Sequence of chain 1.A:
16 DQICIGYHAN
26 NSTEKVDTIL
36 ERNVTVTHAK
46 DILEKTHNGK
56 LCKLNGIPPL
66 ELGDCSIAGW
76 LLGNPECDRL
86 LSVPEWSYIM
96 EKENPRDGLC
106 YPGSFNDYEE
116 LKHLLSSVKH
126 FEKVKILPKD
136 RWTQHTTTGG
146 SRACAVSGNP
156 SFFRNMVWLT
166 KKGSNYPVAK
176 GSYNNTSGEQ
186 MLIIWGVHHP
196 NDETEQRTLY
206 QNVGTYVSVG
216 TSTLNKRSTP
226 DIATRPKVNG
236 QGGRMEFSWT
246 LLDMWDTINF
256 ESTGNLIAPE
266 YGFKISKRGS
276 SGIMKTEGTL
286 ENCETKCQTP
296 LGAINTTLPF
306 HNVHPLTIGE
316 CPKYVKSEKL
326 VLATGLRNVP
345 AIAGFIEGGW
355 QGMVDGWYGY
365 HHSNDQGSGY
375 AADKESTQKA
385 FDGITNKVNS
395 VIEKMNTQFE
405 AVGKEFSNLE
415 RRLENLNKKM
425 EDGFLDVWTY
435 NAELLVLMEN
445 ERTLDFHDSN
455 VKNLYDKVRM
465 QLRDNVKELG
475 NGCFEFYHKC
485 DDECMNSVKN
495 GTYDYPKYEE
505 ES

A protein and the small-molecule ligand that binds it are described below.
Small molecule (SMILES): CC(=O)N[C@@H]1[C@@H](O)[C@H](O)[C@@H](CO)O[C@H]1O

Binding-site contacts:
Ligand atom C4 contacts residue ASN26 of chain 1.A at 4.2 Å.
Ligand atom O5 contacts residue ASN26 of chain 1.A at 2.4 Å (h-bond).
Ligand atom O7 contacts residue ASN26 of chain 1.A at 3.0 Å (h-bond).
Ligand atom C5 contacts residue ASN26 of chain 1.A at 3.6 Å.
Ligand atom C8 contacts residue ASN26 of chain 1.A at 4.0 Å.
Ligand atom N2 contacts residue ASN26 of chain 1.A at 2.9 Å (h-bond).
Ligand atom C1 contacts residue ASN26 of chain 1.A at 1.4 Å.
Ligand atom C3 contacts residue ASN26 of chain 1.A at 3.7 Å.
Ligand atom C7 contacts residue ASN26 of chain 1.A at 3.0 Å.
Ligand atom C2 contacts residue ASN26 of chain 1.A at 2.4 Å.